Binding-site contacts:
Ligand atom C18 contacts residue VAL34 of chain 1.A at 3.8 Å (hydrophobic).
Ligand atom C12 contacts residue MET96 of chain 1.A at 3.6 Å (hydrophobic).
Ligand atom CL2 contacts residue VAL34 of chain 1.A at 3.6 Å.
Ligand atom CL1 contacts residue ASP159 of chain 1.A at 3.6 Å.
Ligand atom C24 contacts residue MET68 of chain 1.A at 3.7 Å (hydrophobic).
Ligand atom N11 contacts residue MET96 of chain 1.A at 3.0 Å (h-bond).
Ligand atom CL2 contacts residue THR93 of chain 1.A at 3.8 Å.
Ligand atom C5 contacts residue GLY27 of chain 1.A at 3.5 Å.
Ligand atom CL1 contacts residue ALA158 of chain 1.A at 3.6 Å.
Ligand atom C16 contacts residue ALA47 of chain 1.A at 3.7 Å (hydrophobic).
Ligand atom C25 contacts residue MET68 of chain 1.A at 3.3 Å (hydrophobic).
Ligand atom N9 contacts residue MET96 of chain 1.A at 2.9 Å (h-bond).
Ligand atom C1 contacts residue GLY99 of chain 1.A at 3.8 Å.
Ligand atom C12 contacts residue GLU94 of chain 1.A at 3.5 Å.
Ligand atom C25 contacts residue GLU64 of chain 1.A at 3.4 Å.
Ligand atom C26 contacts residue LYS49 of chain 1.A at 3.7 Å.
Ligand atom C8 contacts residue GLY99 of chain 1.A at 3.4 Å.
Ligand atom C7 contacts residue MET96 of chain 1.A at 3.8 Å (hydrophobic).
Ligand atom C20 contacts residue TYR31 of chain 1.A at 3.5 Å (hydrophobic).
Ligand atom C26 contacts residue THR93 of chain 1.A at 3.6 Å.
Ligand atom C10 contacts residue MET96 of chain 1.A at 3.7 Å (hydrophobic).
Ligand atom C8 contacts residue LEU26 of chain 1.A at 3.9 Å (hydrophobic).
Ligand atom C16 contacts residue THR93 of chain 1.A at 3.3 Å.
Ligand atom C24 contacts residue PHE160 of chain 1.A at 3.9 Å (hydrophobic).
Ligand atom C13 contacts residue ALA47 of chain 1.A at 3.6 Å (hydrophobic).
Ligand atom C4 contacts residue GLY27 of chain 1.A at 3.6 Å.
Ligand atom O21 contacts residue VAL34 of chain 1.A at 3.5 Å.
Ligand atom CL1 contacts residue PHE160 of chain 1.A at 3.6 Å.
Ligand atom C8 contacts residue MET96 of chain 1.A at 3.7 Å (hydrophobic).
Ligand atom C12 contacts residue ALA47 of chain 1.A at 3.5 Å (hydrophobic).
Ligand atom CL2 contacts residue LYS49 of chain 1.A at 3.3 Å.
Ligand atom N19 contacts residue VAL34 of chain 1.A at 3.8 Å.
Ligand atom C3 contacts residue GLY99 of chain 1.A at 3.6 Å.
Ligand atom C27 contacts residue THR93 of chain 1.A at 3.8 Å.
Ligand atom N9 contacts residue PHE95 of chain 1.A at 3.8 Å.
Ligand atom C7 contacts residue GLY99 of chain 1.A at 3.7 Å.
Ligand atom C13 contacts residue LEU148 of chain 1.A at 3.8 Å (hydrophobic).
Ligand atom C26 contacts residue ILE91 of chain 1.A at 3.5 Å (hydrophobic).
Ligand atom C14 contacts residue LEU148 of chain 1.A at 3.8 Å (hydrophobic).
Ligand atom CL2 contacts residue VAL48 of chain 1.A at 3.8 Å.

This small molecule binds to this protein.
Small molecule (SMILES): CSc1cccc(Nc2ncc3cc(-c4c(Cl)cccc4Cl)c(=O)n(C)c3n2)c1

Sequence of chain 1.A:
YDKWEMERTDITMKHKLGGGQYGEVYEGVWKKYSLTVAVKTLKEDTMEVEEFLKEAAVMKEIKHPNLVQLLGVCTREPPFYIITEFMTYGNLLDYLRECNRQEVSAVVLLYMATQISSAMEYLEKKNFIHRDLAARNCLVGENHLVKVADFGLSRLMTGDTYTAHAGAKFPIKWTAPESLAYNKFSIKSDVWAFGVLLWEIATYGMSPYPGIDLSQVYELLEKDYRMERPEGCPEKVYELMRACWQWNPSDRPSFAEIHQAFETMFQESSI